This small molecule binds to this protein.
Small molecule (SMILES): CC(=O)N[C@H]1[C@H](O[C@H]2[C@H](O)[C@@H](NC(C)=O)CO[C@@H]2CO)O[C@H](CO)[C@@H](O)[C@@H]1O

Binding-site contacts:
Ligand atom N2 contacts residue ASN17 of chain 2.A at 2.8 Å (h-bond).
Ligand atom N2 contacts residue GLY15 of chain 2.A at 3.9 Å.
Ligand atom C8 contacts residue LEU123 of chain 2.A at 4.5 Å (hydrophobic).
Ligand atom C5 contacts residue LEU123 of chain 2.A at 3.9 Å (hydrophobic).
Ligand atom C5 contacts residue ASN17 of chain 2.A at 3.6 Å.
Ligand atom O6 contacts residue LYS127 of chain 2.A at 4.4 Å.
Ligand atom C4 contacts residue ASN17 of chain 2.A at 4.2 Å.
Ligand atom C1 contacts residue LYS9 of chain 2.A at 4.3 Å.
Ligand atom O6 contacts residue LYS9 of chain 2.A at 2.8 Å (salt-bridge).
Ligand atom O7 contacts residue THR34 of chain 2.A at 4.4 Å.
Ligand atom C6 contacts residue LEU123 of chain 2.A at 4.0 Å (hydrophobic).
Ligand atom C8 contacts residue ASN17 of chain 2.A at 3.2 Å.
Ligand atom O5 contacts residue LEU123 of chain 2.A at 3.5 Å.
Ligand atom C5 contacts residue LYS9 of chain 2.A at 4.2 Å.
Ligand atom O5 contacts residue LYS9 of chain 2.A at 3.3 Å (salt-bridge).
Ligand atom C6 contacts residue LYS9 of chain 2.A at 3.8 Å.
Ligand atom C7 contacts residue ASN17 of chain 2.A at 3.2 Å.
Ligand atom O5 contacts residue ASN17 of chain 2.A at 2.3 Å (h-bond).
Ligand atom C8 contacts residue THR34 of chain 2.A at 4.3 Å.
Ligand atom O7 contacts residue ALA36 of chain 2.A at 4.5 Å.
Ligand atom O7 contacts residue GLY15 of chain 2.A at 3.6 Å (h-bond).
Ligand atom C1 contacts residue LEU123 of chain 2.A at 4.0 Å (hydrophobic).
Ligand atom C7 contacts residue GLY15 of chain 2.A at 4.1 Å.
Ligand atom C2 contacts residue ASN17 of chain 2.A at 2.4 Å.
Ligand atom C1 contacts residue ASN17 of chain 2.A at 1.4 Å.
Ligand atom O7 contacts residue ASN17 of chain 2.A at 4.1 Å.
Ligand atom C3 contacts residue ASN17 of chain 2.A at 3.7 Å.

Sequence of chain 2.A:
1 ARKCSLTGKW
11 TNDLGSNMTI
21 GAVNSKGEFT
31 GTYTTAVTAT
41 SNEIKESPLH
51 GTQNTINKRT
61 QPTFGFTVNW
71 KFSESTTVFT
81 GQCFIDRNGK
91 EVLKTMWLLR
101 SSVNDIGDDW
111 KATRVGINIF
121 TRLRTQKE